Sequence of chain 1.A:
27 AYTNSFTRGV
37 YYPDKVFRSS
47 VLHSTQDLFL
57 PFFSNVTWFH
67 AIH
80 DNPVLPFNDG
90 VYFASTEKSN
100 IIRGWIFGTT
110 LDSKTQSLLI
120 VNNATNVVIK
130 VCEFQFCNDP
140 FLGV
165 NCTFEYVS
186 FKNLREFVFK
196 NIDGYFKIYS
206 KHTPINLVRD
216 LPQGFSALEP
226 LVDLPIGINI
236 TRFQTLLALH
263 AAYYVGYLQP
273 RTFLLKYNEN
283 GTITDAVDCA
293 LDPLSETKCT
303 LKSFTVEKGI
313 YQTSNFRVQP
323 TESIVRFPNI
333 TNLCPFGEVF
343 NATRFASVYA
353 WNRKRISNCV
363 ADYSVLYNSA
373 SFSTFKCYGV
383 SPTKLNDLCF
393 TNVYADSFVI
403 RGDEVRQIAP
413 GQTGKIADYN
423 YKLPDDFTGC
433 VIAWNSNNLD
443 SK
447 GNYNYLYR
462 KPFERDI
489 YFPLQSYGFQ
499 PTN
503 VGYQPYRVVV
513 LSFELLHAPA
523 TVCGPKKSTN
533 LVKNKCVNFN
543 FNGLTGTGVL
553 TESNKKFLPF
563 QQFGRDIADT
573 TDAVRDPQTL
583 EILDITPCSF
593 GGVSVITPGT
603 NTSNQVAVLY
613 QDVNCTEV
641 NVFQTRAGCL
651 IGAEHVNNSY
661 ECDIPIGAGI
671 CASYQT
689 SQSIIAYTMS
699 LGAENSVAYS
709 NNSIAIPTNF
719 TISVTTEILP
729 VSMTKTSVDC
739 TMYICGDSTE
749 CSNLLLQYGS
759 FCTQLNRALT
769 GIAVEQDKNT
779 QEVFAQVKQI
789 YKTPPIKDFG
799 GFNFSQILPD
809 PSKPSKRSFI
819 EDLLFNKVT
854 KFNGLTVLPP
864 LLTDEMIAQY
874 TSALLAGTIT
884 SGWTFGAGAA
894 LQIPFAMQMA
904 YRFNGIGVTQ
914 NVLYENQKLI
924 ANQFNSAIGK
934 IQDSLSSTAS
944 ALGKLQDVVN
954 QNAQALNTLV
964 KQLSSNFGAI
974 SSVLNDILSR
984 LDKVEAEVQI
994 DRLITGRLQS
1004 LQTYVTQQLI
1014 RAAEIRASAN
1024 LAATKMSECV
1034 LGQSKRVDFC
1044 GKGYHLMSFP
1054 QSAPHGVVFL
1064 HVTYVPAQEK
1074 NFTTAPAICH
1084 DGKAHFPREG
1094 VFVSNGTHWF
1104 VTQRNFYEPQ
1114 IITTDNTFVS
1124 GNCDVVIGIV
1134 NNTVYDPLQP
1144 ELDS

Binding-site contacts:
Ligand atom C4 contacts residue ASN234 of chain 1.B at 4.2 Å.
Ligand atom O7 contacts residue ASN234 of chain 1.B at 3.0 Å (h-bond).
Ligand atom C1 contacts residue ASN234 of chain 1.B at 1.4 Å.
Ligand atom O5 contacts residue THR236 of chain 1.B at 3.8 Å.
Ligand atom C6 contacts residue THR236 of chain 1.B at 4.2 Å.
Ligand atom C6 contacts residue THR108 of chain 1.B at 4.3 Å.
Ligand atom O6 contacts residue THR236 of chain 1.B at 2.9 Å (h-bond).
Ligand atom C1 contacts residue THR108 of chain 1.B at 4.0 Å.
Ligand atom C5 contacts residue THR236 of chain 1.B at 3.9 Å.
Ligand atom C2 contacts residue ASN234 of chain 1.B at 2.5 Å.
Ligand atom C7 contacts residue ASN234 of chain 1.B at 3.3 Å.
Ligand atom O5 contacts residue THR108 of chain 1.B at 3.3 Å.
Ligand atom C1 contacts residue THR236 of chain 1.B at 4.0 Å.
Ligand atom C5 contacts residue ASN234 of chain 1.B at 3.7 Å.
Ligand atom O5 contacts residue ASN234 of chain 1.B at 2.3 Å (h-bond).
Ligand atom C8 contacts residue LYS462 of chain 1.A at 3.7 Å.
Ligand atom C7 contacts residue GLU465 of chain 1.A at 4.2 Å.
Ligand atom C5 contacts residue THR108 of chain 1.B at 4.4 Å.
Ligand atom O7 contacts residue GLU465 of chain 1.A at 3.5 Å (salt-bridge).
Ligand atom C3 contacts residue ASN234 of chain 1.B at 3.8 Å.
Ligand atom O6 contacts residue THR108 of chain 1.B at 3.8 Å.
Ligand atom C8 contacts residue GLU465 of chain 1.A at 4.3 Å.
Ligand atom N2 contacts residue ASN234 of chain 1.B at 3.0 Å (h-bond).

This protein binds this small molecule.
Small molecule (SMILES): CC(=O)N[C@H]1[C@H](O[C@H]2[C@H](O)[C@@H](NC(C)=O)CO[C@@H]2CO)O[C@H](CO)[C@@H](O)[C@@H]1O

Sequence of chain 1.B:
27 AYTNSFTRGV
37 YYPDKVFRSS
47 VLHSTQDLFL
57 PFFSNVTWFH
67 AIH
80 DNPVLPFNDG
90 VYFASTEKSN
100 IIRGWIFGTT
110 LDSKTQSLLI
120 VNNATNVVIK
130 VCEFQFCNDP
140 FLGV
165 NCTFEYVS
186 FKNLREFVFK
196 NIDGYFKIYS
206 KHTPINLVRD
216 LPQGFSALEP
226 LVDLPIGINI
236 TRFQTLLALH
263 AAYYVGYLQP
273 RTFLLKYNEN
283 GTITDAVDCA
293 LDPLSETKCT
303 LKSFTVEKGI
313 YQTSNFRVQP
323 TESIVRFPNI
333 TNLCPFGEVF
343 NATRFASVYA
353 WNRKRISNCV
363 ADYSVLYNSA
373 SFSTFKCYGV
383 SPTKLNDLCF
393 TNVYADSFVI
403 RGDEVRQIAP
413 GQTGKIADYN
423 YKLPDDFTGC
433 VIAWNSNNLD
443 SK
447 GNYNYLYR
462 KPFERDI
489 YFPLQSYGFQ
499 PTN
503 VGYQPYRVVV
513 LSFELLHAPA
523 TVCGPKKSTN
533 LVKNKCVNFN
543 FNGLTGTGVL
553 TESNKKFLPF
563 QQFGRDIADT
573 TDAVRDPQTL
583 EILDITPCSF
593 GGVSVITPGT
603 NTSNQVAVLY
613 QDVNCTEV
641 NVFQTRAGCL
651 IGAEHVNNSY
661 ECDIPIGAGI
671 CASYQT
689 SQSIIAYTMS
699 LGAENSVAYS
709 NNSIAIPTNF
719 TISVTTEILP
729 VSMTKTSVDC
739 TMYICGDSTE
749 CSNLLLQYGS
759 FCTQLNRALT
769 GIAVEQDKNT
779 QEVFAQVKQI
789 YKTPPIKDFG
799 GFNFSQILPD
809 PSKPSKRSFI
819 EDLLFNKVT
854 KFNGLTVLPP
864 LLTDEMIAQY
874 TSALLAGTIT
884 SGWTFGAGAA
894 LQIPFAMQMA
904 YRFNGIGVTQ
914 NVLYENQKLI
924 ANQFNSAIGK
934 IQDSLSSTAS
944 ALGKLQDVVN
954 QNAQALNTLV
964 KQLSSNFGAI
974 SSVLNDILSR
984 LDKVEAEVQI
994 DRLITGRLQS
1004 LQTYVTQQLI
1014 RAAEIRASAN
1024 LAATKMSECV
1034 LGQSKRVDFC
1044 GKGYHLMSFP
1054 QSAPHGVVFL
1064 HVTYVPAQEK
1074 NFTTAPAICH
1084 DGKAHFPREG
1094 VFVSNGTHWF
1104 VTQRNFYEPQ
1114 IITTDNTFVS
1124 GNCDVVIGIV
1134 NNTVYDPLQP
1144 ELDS